Sequence of chain 1.A:
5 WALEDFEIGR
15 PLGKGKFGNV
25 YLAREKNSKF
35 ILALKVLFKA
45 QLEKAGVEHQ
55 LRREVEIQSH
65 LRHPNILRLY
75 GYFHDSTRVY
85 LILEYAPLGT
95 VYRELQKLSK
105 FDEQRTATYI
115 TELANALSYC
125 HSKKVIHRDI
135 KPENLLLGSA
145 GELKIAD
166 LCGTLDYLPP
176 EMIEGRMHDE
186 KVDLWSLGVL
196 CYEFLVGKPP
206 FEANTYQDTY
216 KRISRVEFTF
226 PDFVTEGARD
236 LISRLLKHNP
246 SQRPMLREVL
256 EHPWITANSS

Binding-site contacts:
Ligand atom C15 contacts residue ALA37 of chain 1.A at 3.8 Å (hydrophobic).
Ligand atom C47 contacts residue VAL24 of chain 1.A at 3.5 Å (hydrophobic).
Ligand atom C8 contacts residue LEU16 of chain 1.A at 4.0 Å (hydrophobic).
Ligand atom N14 contacts residue GLU88 of chain 1.A at 3.0 Å (salt-bridge).
Ligand atom C2 contacts residue GLY93 of chain 1.A at 3.7 Å.
Ligand atom C4 contacts residue TYR89 of chain 1.A at 3.7 Å (hydrophobic).
Ligand atom N14 contacts residue LEU71 of chain 1.A at 4.0 Å.
Ligand atom C15 contacts residue LEU71 of chain 1.A at 3.9 Å (hydrophobic).
Ligand atom C7 contacts residue LEU16 of chain 1.A at 3.6 Å (hydrophobic).
Ligand atom C10 contacts residue LEU140 of chain 1.A at 3.7 Å (hydrophobic).
Ligand atom C11 contacts residue LEU140 of chain 1.A at 3.9 Å (hydrophobic).
Ligand atom N13 contacts residue ALA90 of chain 1.A at 3.0 Å (h-bond).
Ligand atom C8 contacts residue LEU140 of chain 1.A at 3.8 Å (hydrophobic).
Ligand atom C26 contacts residue PRO91 of chain 1.A at 3.3 Å (hydrophobic).
Ligand atom C5 contacts residue LEU16 of chain 1.A at 3.8 Å (hydrophobic).
Ligand atom C15 contacts residue GLU88 of chain 1.A at 3.9 Å.
Ligand atom C3 contacts residue GLY93 of chain 1.A at 3.4 Å.
Ligand atom C12 contacts residue VAL24 of chain 1.A at 3.9 Å (hydrophobic).
Ligand atom N7 contacts residue ALA90 of chain 1.A at 2.8 Å (h-bond).
Ligand atom C48 contacts residue LEU87 of chain 1.A at 4.0 Å (hydrophobic).
Ligand atom C28 contacts residue LEU16 of chain 1.A at 3.6 Å (hydrophobic).
Ligand atom C4 contacts residue GLY93 of chain 1.A at 3.7 Å.
Ligand atom C26 contacts residue GLY93 of chain 1.A at 3.7 Å.
Ligand atom C6 contacts residue LEU16 of chain 1.A at 3.8 Å (hydrophobic).
Ligand atom N14 contacts residue ALA37 of chain 1.A at 3.6 Å.
Ligand atom N13 contacts residue GLU88 of chain 1.A at 3.9 Å.
Ligand atom N7 contacts residue TYR89 of chain 1.A at 3.3 Å.
Ligand atom C47 contacts residue LEU16 of chain 1.A at 3.5 Å (hydrophobic).
Ligand atom C4 contacts residue ALA90 of chain 1.A at 3.4 Å (hydrophobic).
Ligand atom C48 contacts residue LEU71 of chain 1.A at 3.3 Å (hydrophobic).
Ligand atom C8 contacts residue ALA90 of chain 1.A at 3.9 Å (hydrophobic).
Ligand atom C26 contacts residue LEU92 of chain 1.A at 3.7 Å (hydrophobic).
Ligand atom N14 contacts residue TYR89 of chain 1.A at 3.7 Å.
Ligand atom C9 contacts residue LEU16 of chain 1.A at 3.7 Å (hydrophobic).
Ligand atom N13 contacts residue TYR89 of chain 1.A at 3.6 Å.
Ligand atom C3 contacts residue PRO91 of chain 1.A at 3.6 Å (hydrophobic).
Ligand atom C25 contacts residue TYR89 of chain 1.A at 3.5 Å (hydrophobic).
Ligand atom C3 contacts residue TYR89 of chain 1.A at 3.6 Å (hydrophobic).
Ligand atom C3 contacts residue ALA90 of chain 1.A at 3.4 Å (hydrophobic).
Ligand atom N14 contacts residue ALA90 of chain 1.A at 3.7 Å.

The small molecule below binds the protein below.
Small molecule (SMILES): CCN1C(=O)C(C)(C)c2cc3[nH]c4c(c3cc21)CCCc1c(C)n[nH]c1-4